A protein and the small-molecule ligand that binds it are described below.
Small molecule (SMILES): CC(=O)N[C@@H]1[C@@H](O)[C@H](O)[C@@H](CO)O[C@H]1O

Sequence of chain 1.B:
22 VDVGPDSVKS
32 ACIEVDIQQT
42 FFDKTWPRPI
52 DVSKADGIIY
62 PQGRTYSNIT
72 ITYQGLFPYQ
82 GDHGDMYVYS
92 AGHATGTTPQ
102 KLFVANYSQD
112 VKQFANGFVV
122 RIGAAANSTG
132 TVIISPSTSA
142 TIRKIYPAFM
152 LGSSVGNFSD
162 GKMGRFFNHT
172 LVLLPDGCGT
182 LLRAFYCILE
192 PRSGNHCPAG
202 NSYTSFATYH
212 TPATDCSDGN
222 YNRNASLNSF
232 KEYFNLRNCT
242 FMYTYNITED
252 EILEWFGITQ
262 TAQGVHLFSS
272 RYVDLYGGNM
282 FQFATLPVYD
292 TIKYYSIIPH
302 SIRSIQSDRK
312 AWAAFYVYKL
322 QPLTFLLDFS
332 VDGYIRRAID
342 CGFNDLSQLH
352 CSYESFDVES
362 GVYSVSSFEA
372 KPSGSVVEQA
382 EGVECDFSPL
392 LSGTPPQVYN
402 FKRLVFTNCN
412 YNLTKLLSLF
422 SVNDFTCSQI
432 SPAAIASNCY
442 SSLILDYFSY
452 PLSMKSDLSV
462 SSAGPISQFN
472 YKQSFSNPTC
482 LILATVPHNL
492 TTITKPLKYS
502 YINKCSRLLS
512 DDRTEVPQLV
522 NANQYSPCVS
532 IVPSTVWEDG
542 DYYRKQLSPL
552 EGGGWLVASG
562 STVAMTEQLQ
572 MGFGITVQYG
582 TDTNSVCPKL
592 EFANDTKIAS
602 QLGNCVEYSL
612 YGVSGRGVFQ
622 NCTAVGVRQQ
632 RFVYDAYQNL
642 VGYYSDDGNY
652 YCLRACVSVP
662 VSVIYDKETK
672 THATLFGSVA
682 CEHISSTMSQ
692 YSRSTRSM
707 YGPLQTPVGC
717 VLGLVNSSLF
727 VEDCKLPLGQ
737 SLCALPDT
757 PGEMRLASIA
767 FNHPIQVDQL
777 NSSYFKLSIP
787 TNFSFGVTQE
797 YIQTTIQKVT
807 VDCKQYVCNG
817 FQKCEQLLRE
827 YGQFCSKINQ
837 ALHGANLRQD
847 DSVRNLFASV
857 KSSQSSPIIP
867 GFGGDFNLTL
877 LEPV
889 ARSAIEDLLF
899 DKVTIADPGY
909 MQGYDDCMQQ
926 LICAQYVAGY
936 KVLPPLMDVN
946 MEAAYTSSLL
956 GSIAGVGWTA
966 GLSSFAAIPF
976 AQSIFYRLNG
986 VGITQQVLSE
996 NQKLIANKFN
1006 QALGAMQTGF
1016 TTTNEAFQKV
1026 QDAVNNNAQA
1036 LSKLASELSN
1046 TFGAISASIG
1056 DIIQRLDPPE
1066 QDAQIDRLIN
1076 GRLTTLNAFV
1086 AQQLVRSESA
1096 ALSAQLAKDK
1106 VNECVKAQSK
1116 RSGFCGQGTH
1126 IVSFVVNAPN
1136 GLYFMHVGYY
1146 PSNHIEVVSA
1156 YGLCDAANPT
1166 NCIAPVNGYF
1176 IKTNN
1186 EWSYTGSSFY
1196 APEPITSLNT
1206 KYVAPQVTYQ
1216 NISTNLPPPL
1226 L

Binding-site contacts:
Ligand atom O7 contacts residue ASN239 of chain 1.B at 3.1 Å (h-bond).
Ligand atom C7 contacts residue ILE189 of chain 1.B at 4.0 Å (hydrophobic).
Ligand atom C7 contacts residue ASN239 of chain 1.B at 3.2 Å.
Ligand atom C3 contacts residue ASN239 of chain 1.B at 3.8 Å.
Ligand atom O5 contacts residue ASN239 of chain 1.B at 2.4 Å (h-bond).
Ligand atom C8 contacts residue ARG238 of chain 1.B at 3.5 Å.
Ligand atom C2 contacts residue ASN239 of chain 1.B at 2.5 Å.
Ligand atom C5 contacts residue ASN239 of chain 1.B at 3.7 Å.
Ligand atom N2 contacts residue ASN239 of chain 1.B at 2.9 Å (h-bond).
Ligand atom C1 contacts residue ASN239 of chain 1.B at 1.4 Å.
Ligand atom O7 contacts residue ILE189 of chain 1.B at 3.3 Å.
Ligand atom C8 contacts residue ASN239 of chain 1.B at 4.4 Å.
Ligand atom C8 contacts residue ILE189 of chain 1.B at 3.8 Å (hydrophobic).
Ligand atom C4 contacts residue ASN239 of chain 1.B at 4.2 Å.